Sequence of chain 1.H:
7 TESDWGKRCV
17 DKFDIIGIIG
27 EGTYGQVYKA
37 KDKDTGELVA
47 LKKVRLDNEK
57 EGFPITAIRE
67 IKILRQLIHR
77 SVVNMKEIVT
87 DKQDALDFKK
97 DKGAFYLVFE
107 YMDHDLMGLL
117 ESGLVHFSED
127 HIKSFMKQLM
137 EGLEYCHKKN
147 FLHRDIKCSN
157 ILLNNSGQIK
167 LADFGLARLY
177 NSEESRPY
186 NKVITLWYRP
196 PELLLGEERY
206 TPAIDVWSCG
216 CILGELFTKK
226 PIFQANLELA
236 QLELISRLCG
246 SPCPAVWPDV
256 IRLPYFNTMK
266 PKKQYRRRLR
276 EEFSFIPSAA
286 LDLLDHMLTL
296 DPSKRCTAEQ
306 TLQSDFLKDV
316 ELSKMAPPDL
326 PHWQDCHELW

Sequence of chain 1.G:
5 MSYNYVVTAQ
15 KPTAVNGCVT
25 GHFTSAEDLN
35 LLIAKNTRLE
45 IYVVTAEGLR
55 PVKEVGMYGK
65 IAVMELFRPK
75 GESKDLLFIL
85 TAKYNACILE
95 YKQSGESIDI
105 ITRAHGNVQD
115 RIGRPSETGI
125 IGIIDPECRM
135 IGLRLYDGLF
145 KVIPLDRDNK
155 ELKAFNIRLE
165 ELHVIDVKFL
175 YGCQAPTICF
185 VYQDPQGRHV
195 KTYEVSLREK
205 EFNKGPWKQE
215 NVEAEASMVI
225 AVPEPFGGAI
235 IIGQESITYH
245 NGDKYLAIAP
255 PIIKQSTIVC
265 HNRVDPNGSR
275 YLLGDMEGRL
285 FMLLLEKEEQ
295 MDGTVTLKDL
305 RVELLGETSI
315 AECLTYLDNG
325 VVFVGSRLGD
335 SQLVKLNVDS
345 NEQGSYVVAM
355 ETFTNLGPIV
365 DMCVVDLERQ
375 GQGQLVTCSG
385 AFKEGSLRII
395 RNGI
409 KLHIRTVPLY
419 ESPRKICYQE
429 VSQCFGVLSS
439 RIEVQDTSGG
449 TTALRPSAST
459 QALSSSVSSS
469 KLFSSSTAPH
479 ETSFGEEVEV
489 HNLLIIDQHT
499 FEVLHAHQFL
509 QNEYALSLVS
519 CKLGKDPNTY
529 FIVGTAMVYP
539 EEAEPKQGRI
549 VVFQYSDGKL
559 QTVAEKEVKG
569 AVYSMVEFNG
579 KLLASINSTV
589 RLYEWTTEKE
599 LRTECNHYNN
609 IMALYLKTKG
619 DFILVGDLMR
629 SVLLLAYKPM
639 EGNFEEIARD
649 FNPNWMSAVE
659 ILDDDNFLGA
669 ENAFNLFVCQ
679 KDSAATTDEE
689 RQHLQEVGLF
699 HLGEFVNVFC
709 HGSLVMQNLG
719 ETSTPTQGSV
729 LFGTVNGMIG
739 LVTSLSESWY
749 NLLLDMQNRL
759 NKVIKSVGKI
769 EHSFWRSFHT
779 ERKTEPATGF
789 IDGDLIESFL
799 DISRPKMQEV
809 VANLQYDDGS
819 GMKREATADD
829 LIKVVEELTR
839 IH

A protein and the small-molecule ligand that binds it are described below.
Small molecule (SMILES): O=C(CCn1cnc2ccccc2c1=O)Nc1ccc(Br)cn1

Binding-site contacts:
Ligand atom N2 contacts residue ARG628 of chain 1.G at 3.1 Å.
Ligand atom C8 contacts residue ASP111 of chain 1.H at 4.0 Å.
Ligand atom C4 contacts residue ARG647 of chain 1.G at 3.5 Å.
Ligand atom C9 contacts residue ASP109 of chain 1.H at 3.0 Å.
Ligand atom C4 contacts residue ARG628 of chain 1.G at 3.9 Å.
Ligand atom C12 contacts residue LEU158 of chain 1.H at 3.9 Å (hydrophobic).
Ligand atom C2 contacts residue ILE25 of chain 1.H at 3.4 Å (hydrophobic).
Ligand atom C13 contacts residue ALA46 of chain 1.H at 3.7 Å (hydrophobic).
Ligand atom C9 contacts residue MET108 of chain 1.H at 3.9 Å (hydrophobic).
Ligand atom C14 contacts residue ALA46 of chain 1.H at 3.9 Å (hydrophobic).
Ligand atom C1 contacts residue ARG628 of chain 1.G at 3.9 Å.
Ligand atom C10 contacts residue MET108 of chain 1.H at 3.3 Å (hydrophobic).
Ligand atom N1 contacts residue ARG628 of chain 1.G at 3.7 Å.
Ligand atom C11 contacts residue MET108 of chain 1.H at 3.7 Å (hydrophobic).
Ligand atom BR1 contacts residue PHE105 of chain 1.H at 3.3 Å.
Ligand atom N4 contacts residue MET108 of chain 1.H at 3.2 Å (h-bond).
Ligand atom C8 contacts residue ARG628 of chain 1.G at 3.2 Å.
Ligand atom C3 contacts residue ILE25 of chain 1.H at 3.5 Å (hydrophobic).
Ligand atom C1 contacts residue ILE25 of chain 1.H at 3.9 Å (hydrophobic).
Ligand atom O1 contacts residue TYR107 of chain 1.H at 3.2 Å (h-bond).
Ligand atom N2 contacts residue ILE25 of chain 1.H at 3.7 Å.
Ligand atom C14 contacts residue LEU158 of chain 1.H at 3.6 Å (hydrophobic).
Ligand atom N3 contacts residue MET108 of chain 1.H at 3.0 Å (h-bond).
Ligand atom C13 contacts residue GLU106 of chain 1.H at 3.5 Å.
Ligand atom C7 contacts residue ILE25 of chain 1.H at 3.9 Å (hydrophobic).
Ligand atom C5 contacts residue ARG647 of chain 1.G at 3.6 Å.
Ligand atom C5 contacts residue ILE24 of chain 1.H at 3.9 Å (hydrophobic).
Ligand atom C10 contacts residue ASP109 of chain 1.H at 3.4 Å.
Ligand atom C13 contacts residue LEU158 of chain 1.H at 3.6 Å (hydrophobic).
Ligand atom C16 contacts residue LEU158 of chain 1.H at 3.7 Å (hydrophobic).
Ligand atom O1 contacts residue ILE25 of chain 1.H at 3.6 Å.
Ligand atom C6 contacts residue ILE25 of chain 1.H at 3.8 Å (hydrophobic).
Ligand atom C9 contacts residue TYR107 of chain 1.H at 3.8 Å (hydrophobic).
Ligand atom C15 contacts residue LEU158 of chain 1.H at 3.7 Å (hydrophobic).
Ligand atom N4 contacts residue LEU158 of chain 1.H at 3.8 Å.
Ligand atom C3 contacts residue ARG628 of chain 1.G at 3.5 Å.
Ligand atom C12 contacts residue MET108 of chain 1.H at 3.9 Å (hydrophobic).
Ligand atom C13 contacts residue MET108 of chain 1.H at 3.8 Å (hydrophobic).
Ligand atom C10 contacts residue HIS110 of chain 1.H at 3.6 Å.
Ligand atom C2 contacts residue ARG628 of chain 1.G at 3.5 Å.